Sequence of chain 1.M:
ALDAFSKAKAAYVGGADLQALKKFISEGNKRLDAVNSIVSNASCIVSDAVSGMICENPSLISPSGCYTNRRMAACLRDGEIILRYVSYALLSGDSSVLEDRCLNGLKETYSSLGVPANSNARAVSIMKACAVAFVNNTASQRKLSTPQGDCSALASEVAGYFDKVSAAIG

Binding-site contacts:
Ligand atom CMC contacts residue ARG130 of chain 1.O at 3.4 Å.
Ligand atom OD contacts residue CYS62 of chain 1.O at 3.5 Å (h-bond).
Ligand atom CBD contacts residue CYS62 of chain 1.O at 2.8 Å (hydrophobic).
Ligand atom CMA contacts residue GOL1 of chain 1.AB at 3.5 Å.
Ligand atom NB contacts residue CYS138 of chain 1.O at 3.3 Å (h-bond).
Ligand atom CAB contacts residue ALA137 of chain 1.O at 3.5 Å (hydrophobic).
Ligand atom CAD contacts residue CYS62 of chain 1.O at 1.8 Å (hydrophobic).
Ligand atom CBD contacts residue THR66 of chain 1.P at 3.2 Å.
Ligand atom C2B contacts residue GLN149 of chain 1.M at 3.6 Å.
Ligand atom C4B contacts residue GLN149 of chain 1.M at 3.4 Å.
Ligand atom CMD contacts residue GLY59 of chain 1.O at 3.4 Å.
Ligand atom O1B contacts residue GLN149 of chain 1.M at 3.1 Å (h-bond).
Ligand atom CHC contacts residue ASP55 of chain 1.O at 3.5 Å.
Ligand atom NB contacts residue ASP55 of chain 1.O at 2.8 Å (salt-bridge).
Ligand atom C3D contacts residue CYS62 of chain 1.O at 2.7 Å (hydrophobic).
Ligand atom C3B contacts residue GLN149 of chain 1.M at 3.6 Å.
Ligand atom CBC contacts residue ARG130 of chain 1.O at 3.5 Å.
Ligand atom NB contacts residue GLN149 of chain 1.M at 3.3 Å (h-bond).
Ligand atom C1B contacts residue GLN149 of chain 1.M at 3.4 Å.
Ligand atom OA contacts residue ILE70 of chain 1.N at 2.8 Å (h-bond).
Ligand atom CAA contacts residue CYS51 of chain 1.O at 1.8 Å (hydrophobic).
Ligand atom CGC contacts residue ARG130 of chain 1.O at 3.5 Å.
Ligand atom C3A contacts residue CYS51 of chain 1.O at 2.8 Å (hydrophobic).
Ligand atom CMA contacts residue GLY69 of chain 1.N at 3.5 Å.
Ligand atom CHC contacts residue GLY59 of chain 1.O at 3.6 Å.
Ligand atom CAB contacts residue ALA141 of chain 1.O at 3.5 Å (hydrophobic).
Ligand atom NC contacts residue ASP55 of chain 1.O at 2.7 Å (salt-bridge).
Ligand atom C1B contacts residue CYS138 of chain 1.O at 3.3 Å (hydrophobic).
Ligand atom CHA contacts residue ASP55 of chain 1.O at 3.5 Å.
Ligand atom CMD contacts residue SER58 of chain 1.O at 3.2 Å.
Ligand atom O1C contacts residue ARG130 of chain 1.O at 2.6 Å (salt-bridge).
Ligand atom C4C contacts residue ASP55 of chain 1.O at 3.6 Å.
Ligand atom OA contacts residue GLY69 of chain 1.N at 3.1 Å.
Ligand atom CBD contacts residue LYS151 of chain 1.M at 3.4 Å.
Ligand atom NC contacts residue GLN149 of chain 1.M at 3.6 Å (h-bond).
Ligand atom C2A contacts residue CYS51 of chain 1.O at 3.4 Å (hydrophobic).
Ligand atom C4D contacts residue CYS62 of chain 1.O at 3.4 Å (hydrophobic).
Ligand atom CMA contacts residue ASN48 of chain 1.O at 3.4 Å.
Ligand atom CBA contacts residue CYS51 of chain 1.O at 2.9 Å (hydrophobic).
Ligand atom CMC contacts residue GLU63 of chain 1.O at 3.6 Å.

Sequence of chain 1.O:
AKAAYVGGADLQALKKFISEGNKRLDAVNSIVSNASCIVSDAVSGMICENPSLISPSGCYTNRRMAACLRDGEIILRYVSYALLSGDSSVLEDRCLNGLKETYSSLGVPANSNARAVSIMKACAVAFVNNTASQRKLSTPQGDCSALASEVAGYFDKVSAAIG

A protein and the small-molecule ligand that binds it are described below.
Small molecule (SMILES): CCC1=C(C)[C@@H](Cc2[nH]c(/C=C3\N=C(/C=C4\NC(=O)[C@H](C)[C@H]4CC)C(C)=C3CCC(=O)O)c(/C=C/C(=O)O)c2C)NC1=O

Sequence of chain 1.P:
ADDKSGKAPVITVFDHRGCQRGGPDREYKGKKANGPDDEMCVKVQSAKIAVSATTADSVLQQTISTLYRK

Sequence of chain 1.N:
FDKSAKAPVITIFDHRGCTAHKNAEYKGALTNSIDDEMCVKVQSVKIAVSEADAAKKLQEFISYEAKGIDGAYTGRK